Binding-site contacts:
Ligand atom N contacts residue GLU193 of chain 1.C at 2.8 Å (salt-bridge).
Ligand atom OXT contacts residue PRO89 of chain 1.C at 3.7 Å.
Ligand atom CA contacts residue SER142 of chain 1.C at 3.3 Å.
Ligand atom OXT contacts residue LEU90 of chain 1.C at 3.5 Å.
Ligand atom OE2 contacts residue LEU138 of chain 1.C at 4.2 Å.
Ligand atom C contacts residue TYR61 of chain 1.C at 3.8 Å (hydrophobic).
Ligand atom CD contacts residue THR143 of chain 1.C at 3.2 Å.
Ligand atom O contacts residue GLY141 of chain 1.C at 3.2 Å.
Ligand atom OE1 contacts residue GLU193 of chain 1.C at 3.7 Å.
Ligand atom C contacts residue ARG96 of chain 1.C at 3.3 Å.
Ligand atom CD contacts residue GLU193 of chain 1.C at 3.9 Å.
Ligand atom CB contacts residue TYR61 of chain 1.C at 3.5 Å (hydrophobic).
Ligand atom C contacts residue THR91 of chain 1.C at 3.6 Å.
Ligand atom CG contacts residue GLU193 of chain 1.C at 3.6 Å.
Ligand atom CB contacts residue LEU138 of chain 1.C at 4.0 Å (hydrophobic).
Ligand atom OXT contacts residue SER142 of chain 1.C at 3.9 Å.
Ligand atom OE2 contacts residue GLY141 of chain 1.C at 3.6 Å.
Ligand atom O contacts residue TYR61 of chain 1.C at 3.5 Å.
Ligand atom CA contacts residue GLU193 of chain 1.C at 3.4 Å.
Ligand atom O contacts residue ARG96 of chain 1.C at 2.7 Å (salt-bridge).
Ligand atom C contacts residue SER142 of chain 1.C at 3.3 Å.
Ligand atom OE2 contacts residue SER142 of chain 1.C at 3.4 Å (h-bond).
Ligand atom CA contacts residue THR91 of chain 1.C at 3.5 Å.
Ligand atom OXT contacts residue THR91 of chain 1.C at 2.9 Å (h-bond).
Ligand atom CG contacts residue TYR61 of chain 1.C at 4.2 Å (hydrophobic).
Ligand atom CA contacts residue TYR61 of chain 1.C at 4.1 Å (hydrophobic).
Ligand atom CG contacts residue LEU138 of chain 1.C at 3.6 Å (hydrophobic).
Ligand atom CB contacts residue GLU193 of chain 1.C at 4.1 Å.
Ligand atom N contacts residue THR91 of chain 1.C at 3.0 Å (h-bond).
Ligand atom OXT contacts residue TYR61 of chain 1.C at 3.6 Å.
Ligand atom CD contacts residue LEU138 of chain 1.C at 4.0 Å (hydrophobic).
Ligand atom OE2 contacts residue THR143 of chain 1.C at 3.1 Å (h-bond).
Ligand atom N contacts residue TYR220 of chain 1.C at 3.7 Å.
Ligand atom OE1 contacts residue THR143 of chain 1.C at 2.6 Å (h-bond).
Ligand atom N contacts residue SER142 of chain 1.C at 4.2 Å.
Ligand atom N contacts residue PRO89 of chain 1.C at 2.8 Å (h-bond).
Ligand atom OXT contacts residue ARG96 of chain 1.C at 2.8 Å (salt-bridge).
Ligand atom N contacts residue TYR61 of chain 1.C at 4.0 Å.
Ligand atom O contacts residue SER142 of chain 1.C at 2.8 Å (h-bond).
Ligand atom CA contacts residue PRO89 of chain 1.C at 4.0 Å (hydrophobic).

The small molecule below binds the protein below.
Small molecule (SMILES): N[C@@H](CCC(=O)O)C(=O)O

Sequence of chain 1.C:
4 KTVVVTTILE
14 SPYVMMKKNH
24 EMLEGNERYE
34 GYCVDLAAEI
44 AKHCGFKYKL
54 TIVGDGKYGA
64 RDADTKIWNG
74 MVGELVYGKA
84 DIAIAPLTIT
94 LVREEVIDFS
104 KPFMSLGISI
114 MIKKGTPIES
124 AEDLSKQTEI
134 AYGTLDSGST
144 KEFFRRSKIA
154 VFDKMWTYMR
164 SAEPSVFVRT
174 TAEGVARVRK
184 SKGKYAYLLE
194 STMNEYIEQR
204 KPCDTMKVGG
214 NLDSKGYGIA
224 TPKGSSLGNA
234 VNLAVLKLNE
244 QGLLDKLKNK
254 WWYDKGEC